The small molecule below binds the protein below.
Small molecule (SMILES): CC(=O)N[C@H]1[C@H](O[C@H]2[C@H](O)[C@@H](NC(C)=O)CO[C@@H]2CO)O[C@H](CO)[C@@H](O)[C@@H]1O

Binding-site contacts:
Ligand atom C1 contacts residue THR1097 of chain 1.I at 3.8 Å.
Ligand atom C7 contacts residue ASN1095 of chain 1.I at 3.5 Å.
Ligand atom C6 contacts residue PHE1100 of chain 1.I at 3.6 Å (hydrophobic).
Ligand atom C5 contacts residue HIS1098 of chain 1.I at 3.5 Å.
Ligand atom C8 contacts residue ASN1095 of chain 1.I at 4.4 Å.
Ligand atom C1 contacts residue ASN1095 of chain 1.I at 1.4 Å.
Ligand atom C4 contacts residue ASN1095 of chain 1.I at 4.2 Å.
Ligand atom O5 contacts residue ASN1095 of chain 1.I at 2.4 Å (h-bond).
Ligand atom O5 contacts residue PHE1100 of chain 1.I at 3.9 Å.
Ligand atom C3 contacts residue THR1097 of chain 1.I at 4.4 Å.
Ligand atom O7 contacts residue HIS1098 of chain 1.I at 3.6 Å.
Ligand atom O4 contacts residue HIS1098 of chain 1.I at 4.2 Å.
Ligand atom C7 contacts residue HIS1098 of chain 1.I at 3.7 Å.
Ligand atom C6 contacts residue HIS1098 of chain 1.I at 3.6 Å.
Ligand atom C3 contacts residue ASN1095 of chain 1.I at 3.8 Å.
Ligand atom O7 contacts residue THR1097 of chain 1.I at 3.0 Å (h-bond).
Ligand atom C5 contacts residue ASN1095 of chain 1.I at 3.7 Å.
Ligand atom C5 contacts residue PHE1100 of chain 1.I at 4.4 Å (hydrophobic).
Ligand atom C8 contacts residue HIS1098 of chain 1.I at 3.3 Å.
Ligand atom O7 contacts residue ASN1095 of chain 1.I at 3.7 Å.
Ligand atom N2 contacts residue ASN1095 of chain 1.I at 2.9 Å (h-bond).
Ligand atom C7 contacts residue THR1097 of chain 1.I at 4.2 Å.
Ligand atom O5 contacts residue HIS1098 of chain 1.I at 4.1 Å.
Ligand atom C5 contacts residue THR1097 of chain 1.I at 4.0 Å.
Ligand atom C2 contacts residue ASN1095 of chain 1.I at 2.4 Å.
Ligand atom O5 contacts residue THR1097 of chain 1.I at 4.2 Å.
Ligand atom O6 contacts residue PHE1100 of chain 1.I at 4.1 Å.

Sequence of chain 1.I:
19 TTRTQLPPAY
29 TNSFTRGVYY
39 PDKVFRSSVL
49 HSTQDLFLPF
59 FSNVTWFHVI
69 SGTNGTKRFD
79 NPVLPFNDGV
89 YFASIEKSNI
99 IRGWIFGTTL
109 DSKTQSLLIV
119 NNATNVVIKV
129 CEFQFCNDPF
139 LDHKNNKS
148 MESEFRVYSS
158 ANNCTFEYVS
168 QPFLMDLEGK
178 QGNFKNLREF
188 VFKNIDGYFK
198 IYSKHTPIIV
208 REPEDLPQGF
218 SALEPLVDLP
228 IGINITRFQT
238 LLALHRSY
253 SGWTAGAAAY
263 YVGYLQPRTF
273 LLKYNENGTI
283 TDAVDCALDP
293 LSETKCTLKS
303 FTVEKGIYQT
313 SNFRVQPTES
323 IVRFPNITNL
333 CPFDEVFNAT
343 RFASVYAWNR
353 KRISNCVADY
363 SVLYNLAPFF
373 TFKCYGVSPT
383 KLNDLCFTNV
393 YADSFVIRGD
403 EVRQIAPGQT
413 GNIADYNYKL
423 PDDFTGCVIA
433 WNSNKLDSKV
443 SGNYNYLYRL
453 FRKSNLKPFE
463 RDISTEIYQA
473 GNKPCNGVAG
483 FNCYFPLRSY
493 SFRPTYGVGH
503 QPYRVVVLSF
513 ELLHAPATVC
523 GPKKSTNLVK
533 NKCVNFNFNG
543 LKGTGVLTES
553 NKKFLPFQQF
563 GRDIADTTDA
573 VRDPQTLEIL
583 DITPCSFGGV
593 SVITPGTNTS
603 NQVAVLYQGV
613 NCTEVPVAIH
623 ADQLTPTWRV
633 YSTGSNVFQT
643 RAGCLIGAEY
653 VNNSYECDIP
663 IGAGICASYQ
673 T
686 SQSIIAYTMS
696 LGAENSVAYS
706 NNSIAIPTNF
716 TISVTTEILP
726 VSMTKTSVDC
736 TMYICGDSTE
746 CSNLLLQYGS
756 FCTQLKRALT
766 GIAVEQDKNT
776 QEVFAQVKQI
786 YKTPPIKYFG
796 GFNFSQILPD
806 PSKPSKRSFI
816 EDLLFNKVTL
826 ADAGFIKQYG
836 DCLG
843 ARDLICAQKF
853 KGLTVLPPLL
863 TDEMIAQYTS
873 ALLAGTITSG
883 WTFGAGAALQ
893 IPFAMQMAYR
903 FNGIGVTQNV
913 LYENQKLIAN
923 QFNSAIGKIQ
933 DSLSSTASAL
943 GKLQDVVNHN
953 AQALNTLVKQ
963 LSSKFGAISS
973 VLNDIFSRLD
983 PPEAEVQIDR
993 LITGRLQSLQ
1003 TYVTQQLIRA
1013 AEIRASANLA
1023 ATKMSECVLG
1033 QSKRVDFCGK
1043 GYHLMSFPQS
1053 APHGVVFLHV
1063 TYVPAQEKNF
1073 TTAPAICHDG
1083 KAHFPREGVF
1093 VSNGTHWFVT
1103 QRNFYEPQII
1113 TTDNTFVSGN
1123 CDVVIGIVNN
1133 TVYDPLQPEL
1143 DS